Sequence of chain 1.B:
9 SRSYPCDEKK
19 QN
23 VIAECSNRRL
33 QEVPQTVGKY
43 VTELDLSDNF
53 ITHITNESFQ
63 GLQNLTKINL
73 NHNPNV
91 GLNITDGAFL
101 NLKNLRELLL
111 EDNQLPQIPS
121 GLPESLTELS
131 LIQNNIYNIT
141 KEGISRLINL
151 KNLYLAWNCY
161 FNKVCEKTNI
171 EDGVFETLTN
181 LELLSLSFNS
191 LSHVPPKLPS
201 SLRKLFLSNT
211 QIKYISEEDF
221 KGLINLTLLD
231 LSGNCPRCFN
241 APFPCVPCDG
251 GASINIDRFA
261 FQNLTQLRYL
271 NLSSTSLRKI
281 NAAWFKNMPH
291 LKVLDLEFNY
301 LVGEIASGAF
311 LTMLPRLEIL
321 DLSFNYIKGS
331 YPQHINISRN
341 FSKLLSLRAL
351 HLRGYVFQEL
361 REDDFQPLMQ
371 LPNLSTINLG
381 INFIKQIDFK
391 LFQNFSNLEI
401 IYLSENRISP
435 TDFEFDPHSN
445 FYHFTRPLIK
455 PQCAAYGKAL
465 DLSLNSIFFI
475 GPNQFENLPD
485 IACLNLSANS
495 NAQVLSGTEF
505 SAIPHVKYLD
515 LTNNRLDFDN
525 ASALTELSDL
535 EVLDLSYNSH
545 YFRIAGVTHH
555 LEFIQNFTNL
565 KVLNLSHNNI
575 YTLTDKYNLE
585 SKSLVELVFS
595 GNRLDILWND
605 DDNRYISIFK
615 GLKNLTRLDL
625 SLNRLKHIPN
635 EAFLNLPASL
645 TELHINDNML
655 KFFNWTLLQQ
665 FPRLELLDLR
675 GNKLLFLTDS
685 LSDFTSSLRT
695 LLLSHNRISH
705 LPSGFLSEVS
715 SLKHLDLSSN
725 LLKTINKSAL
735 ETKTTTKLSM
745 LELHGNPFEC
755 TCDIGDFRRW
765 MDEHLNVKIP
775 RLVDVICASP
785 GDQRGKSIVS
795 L

Binding-site contacts:
Ligand atom C5 contacts residue ASN373 of chain 1.B at 3.6 Å.
Ligand atom O7 contacts residue SER346 of chain 1.B at 3.6 Å (h-bond).
Ligand atom O6 contacts residue ARG348 of chain 1.B at 3.2 Å (salt-bridge).
Ligand atom C1 contacts residue ARG348 of chain 1.B at 4.1 Å.
Ligand atom O5 contacts residue ASN373 of chain 1.B at 2.3 Å (h-bond).
Ligand atom C3 contacts residue ASN373 of chain 1.B at 3.8 Å.
Ligand atom C1 contacts residue ASN373 of chain 1.B at 1.4 Å.
Ligand atom C4 contacts residue ASN373 of chain 1.B at 4.2 Å.
Ligand atom C6 contacts residue ARG348 of chain 1.B at 4.3 Å.
Ligand atom C5 contacts residue ARG348 of chain 1.B at 4.2 Å.
Ligand atom C4 contacts residue ARG348 of chain 1.B at 4.2 Å.
Ligand atom O7 contacts residue LEU345 of chain 1.B at 4.3 Å.
Ligand atom C2 contacts residue ASN373 of chain 1.B at 2.4 Å.
Ligand atom C8 contacts residue PRO372 of chain 1.B at 4.4 Å (hydrophobic).
Ligand atom O7 contacts residue ASN373 of chain 1.B at 4.0 Å.
Ligand atom N2 contacts residue ASN373 of chain 1.B at 3.0 Å (h-bond).
Ligand atom C7 contacts residue ASN373 of chain 1.B at 3.8 Å.
Ligand atom C8 contacts residue LEU345 of chain 1.B at 3.8 Å (hydrophobic).
Ligand atom C7 contacts residue LEU345 of chain 1.B at 4.2 Å (hydrophobic).
Ligand atom C7 contacts residue SER346 of chain 1.B at 4.4 Å.
Ligand atom O5 contacts residue ARG348 of chain 1.B at 3.4 Å (salt-bridge).

This protein binds this small molecule.
Small molecule (SMILES): CC(=O)N[C@@H]1[C@@H](O)[C@H](O)[C@@H](CO)O[C@H]1O